Sequence of chain 1.A:
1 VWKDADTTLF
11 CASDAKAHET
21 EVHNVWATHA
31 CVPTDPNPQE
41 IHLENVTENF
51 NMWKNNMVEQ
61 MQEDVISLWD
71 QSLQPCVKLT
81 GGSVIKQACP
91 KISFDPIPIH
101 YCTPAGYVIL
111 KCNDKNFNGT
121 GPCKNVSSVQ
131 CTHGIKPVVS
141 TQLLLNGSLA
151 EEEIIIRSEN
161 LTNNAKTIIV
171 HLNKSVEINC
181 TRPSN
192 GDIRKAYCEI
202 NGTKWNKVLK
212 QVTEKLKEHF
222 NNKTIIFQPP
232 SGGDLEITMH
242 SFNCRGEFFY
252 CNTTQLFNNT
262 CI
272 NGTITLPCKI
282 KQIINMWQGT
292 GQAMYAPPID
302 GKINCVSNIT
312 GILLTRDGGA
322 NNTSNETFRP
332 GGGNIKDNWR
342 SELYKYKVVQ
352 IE

Binding-site contacts:
Ligand atom C3 contacts residue ASN253 of chain 1.A at 3.7 Å.
Ligand atom C2 contacts residue THR255 of chain 1.A at 4.2 Å.
Ligand atom C4 contacts residue ASN253 of chain 1.A at 4.2 Å.
Ligand atom C1 contacts residue ASN253 of chain 1.A at 1.4 Å.
Ligand atom O5 contacts residue ASN253 of chain 1.A at 2.4 Å (h-bond).
Ligand atom C5 contacts residue THR255 of chain 1.A at 3.8 Å.
Ligand atom O5 contacts residue THR255 of chain 1.A at 3.8 Å.
Ligand atom C8 contacts residue MET240 of chain 1.A at 4.2 Å (hydrophobic).
Ligand atom C8 contacts residue THR239 of chain 1.A at 3.7 Å.
Ligand atom C3 contacts residue THR255 of chain 1.A at 4.3 Å.
Ligand atom C1 contacts residue THR255 of chain 1.A at 3.3 Å.
Ligand atom O7 contacts residue ASN253 of chain 1.A at 3.5 Å (h-bond).
Ligand atom N2 contacts residue THR255 of chain 1.A at 4.3 Å.
Ligand atom N2 contacts residue ASN253 of chain 1.A at 2.9 Å (h-bond).
Ligand atom C7 contacts residue ASN253 of chain 1.A at 3.4 Å.
Ligand atom C5 contacts residue ASN253 of chain 1.A at 3.6 Å.
Ligand atom C2 contacts residue ASN253 of chain 1.A at 2.4 Å.

This protein binds this small molecule.
Small molecule (SMILES): CC(=O)N[C@@H]1[C@@H](O)[C@H](O)[C@@H](CO)O[C@H]1O